Sequence of chain 1.B:
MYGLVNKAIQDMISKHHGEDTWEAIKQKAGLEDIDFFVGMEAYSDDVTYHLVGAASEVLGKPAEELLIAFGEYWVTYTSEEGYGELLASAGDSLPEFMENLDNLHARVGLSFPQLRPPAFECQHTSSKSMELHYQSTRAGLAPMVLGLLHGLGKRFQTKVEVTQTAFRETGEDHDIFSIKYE

A small-molecule ligand and the protein it binds are described below.
Small molecule (SMILES): C=C[n+]1cc[nH]c1

Binding-site contacts:
Ligand atom C2 contacts residue HEM1 of chain 1.F at 2.7 Å.
Ligand atom C7 contacts residue MET144 of chain 1.B at 3.6 Å (hydrophobic).
Ligand atom N3 contacts residue HIS105 of chain 1.B at 3.9 Å.
Ligand atom C6 contacts residue VAL5 of chain 1.B at 3.9 Å (hydrophobic).
Ligand atom C4 contacts residue TRP74 of chain 1.B at 2.9 Å (hydrophobic).
Ligand atom C6 contacts residue MET144 of chain 1.B at 4.3 Å (hydrophobic).
Ligand atom N3 contacts residue HEM1 of chain 1.F at 2.0 Å.
Ligand atom C6 contacts residue TRP74 of chain 1.B at 3.8 Å (hydrophobic).
Ligand atom C4 contacts residue HEM1 of chain 1.F at 2.8 Å.
Ligand atom C5 contacts residue TRP74 of chain 1.B at 3.3 Å (hydrophobic).
Ligand atom C5 contacts residue LEU148 of chain 1.B at 3.8 Å (hydrophobic).
Ligand atom C5 contacts residue MET144 of chain 1.B at 4.1 Å (hydrophobic).
Ligand atom C6 contacts residue HEM1 of chain 1.F at 4.5 Å.
Ligand atom C7 contacts residue VAL5 of chain 1.B at 3.7 Å (hydrophobic).
Ligand atom C5 contacts residue HEM1 of chain 1.F at 3.7 Å.
Ligand atom C7 contacts residue MET1 of chain 1.B at 4.2 Å (hydrophobic).
Ligand atom C2 contacts residue TRP74 of chain 1.B at 2.9 Å (hydrophobic).
Ligand atom C4 contacts residue LEU148 of chain 1.B at 3.5 Å (hydrophobic).
Ligand atom C7 contacts residue PHE70 of chain 1.B at 4.1 Å (hydrophobic).
Ligand atom C6 contacts residue PHE70 of chain 1.B at 3.8 Å (hydrophobic).
Ligand atom N1 contacts residue HEM1 of chain 1.F at 3.8 Å.
Ligand atom N3 contacts residue TRP74 of chain 1.B at 2.6 Å (h-bond).
Ligand atom N1 contacts residue TRP74 of chain 1.B at 3.2 Å.
Ligand atom C7 contacts residue HEM1 of chain 1.F at 4.0 Å.